Sequence of chain 1.A:
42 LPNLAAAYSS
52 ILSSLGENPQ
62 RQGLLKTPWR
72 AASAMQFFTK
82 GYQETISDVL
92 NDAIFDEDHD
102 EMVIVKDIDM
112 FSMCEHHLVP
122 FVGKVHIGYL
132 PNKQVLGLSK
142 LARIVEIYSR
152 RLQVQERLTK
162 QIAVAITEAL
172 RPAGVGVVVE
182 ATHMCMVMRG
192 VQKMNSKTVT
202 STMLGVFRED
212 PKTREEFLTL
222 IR

Binding-site contacts:
Ligand atom N7 contacts residue ZN1 of chain 1.LA at 3.4 Å.
Ligand atom O1A contacts residue ARG71 of chain 1.A at 3.3 Å (salt-bridge).
Ligand atom O2' contacts residue GLY138 of chain 1.F at 3.1 Å.
Ligand atom O2G contacts residue ARG144 of chain 1.F at 3.1 Å (salt-bridge).
Ligand atom O8 contacts residue ZN1 of chain 1.LA at 2.1 Å.
Ligand atom O3A contacts residue ARG71 of chain 1.A at 3.5 Å.
Ligand atom N7 contacts residue CYS115 of chain 1.J at 3.0 Å (h-bond).
Ligand atom O3B contacts residue LYS141 of chain 1.F at 3.3 Å (salt-bridge).
Ligand atom O2G contacts residue SER140 of chain 1.F at 2.6 Å (h-bond).
Ligand atom O2' contacts residue LEU139 of chain 1.F at 2.6 Å (h-bond).
Ligand atom C2 contacts residue GLU157 of chain 1.J at 3.5 Å.
Ligand atom C5' contacts residue ARG71 of chain 1.A at 3.3 Å.
Ligand atom N1 contacts residue GLU157 of chain 1.J at 3.2 Å (salt-bridge).
Ligand atom O1G contacts residue ARG190 of chain 1.J at 2.4 Å (salt-bridge).
Ligand atom N3 contacts residue LEU139 of chain 1.F at 3.5 Å (h-bond).
Ligand atom O8 contacts residue CYS115 of chain 1.J at 3.3 Å (h-bond).
Ligand atom N9 contacts residue HIS117 of chain 1.J at 3.4 Å (h-bond).
Ligand atom O2G contacts residue LYS141 of chain 1.F at 3.3 Å (salt-bridge).
Ligand atom C4' contacts residue HIS117 of chain 1.J at 3.4 Å.
Ligand atom O3G contacts residue ARG144 of chain 1.F at 2.5 Å (salt-bridge).
Ligand atom O1B contacts residue HIS118 of chain 1.J at 2.3 Å (h-bond).
Ligand atom C8 contacts residue CYS115 of chain 1.J at 3.4 Å (hydrophobic).
Ligand atom C3' contacts residue LYS141 of chain 1.F at 3.5 Å.
Ligand atom PG contacts residue ARG144 of chain 1.F at 3.4 Å.
Ligand atom N2 contacts residue GLU157 of chain 1.J at 2.8 Å (salt-bridge).
Ligand atom O3' contacts residue SER140 of chain 1.F at 3.4 Å.
Ligand atom C8 contacts residue ZN1 of chain 1.LA at 3.1 Å.
Ligand atom C1' contacts residue HIS117 of chain 1.J at 3.4 Å.
Ligand atom O5' contacts residue LYS141 of chain 1.F at 3.1 Å (salt-bridge).
Ligand atom O8 contacts residue HIS118 of chain 1.J at 3.4 Å (h-bond).
Ligand atom O2' contacts residue SER140 of chain 1.F at 2.4 Å (h-bond).
Ligand atom O6 contacts residue HIS184 of chain 1.J at 3.4 Å.
Ligand atom O6 contacts residue GLN156 of chain 1.J at 2.9 Å (h-bond).
Ligand atom N1 contacts residue VAL155 of chain 1.J at 3.3 Å.
Ligand atom O3' contacts residue LYS141 of chain 1.F at 2.5 Å (salt-bridge).
Ligand atom O2A contacts residue LYS141 of chain 1.F at 3.0 Å (salt-bridge).
Ligand atom O8 contacts residue CYS186 of chain 1.J at 3.3 Å (h-bond).
Ligand atom O6 contacts residue VAL155 of chain 1.J at 3.3 Å.
Ligand atom O1G contacts residue HIS118 of chain 1.J at 3.5 Å (h-bond).
Ligand atom O4' contacts residue HIS117 of chain 1.J at 2.4 Å (h-bond).

The protein below binds the small molecule below.
Small molecule (SMILES): Nc1nc2c([nH]c(=O)n2[C@@H]2O[C@H](CO[P](=O)(O)O[P](=O)(O)OP(=O)(O)O)[C@@H](O)[C@H]2O)c(=O)[nH]1

Sequence of chain 1.F:
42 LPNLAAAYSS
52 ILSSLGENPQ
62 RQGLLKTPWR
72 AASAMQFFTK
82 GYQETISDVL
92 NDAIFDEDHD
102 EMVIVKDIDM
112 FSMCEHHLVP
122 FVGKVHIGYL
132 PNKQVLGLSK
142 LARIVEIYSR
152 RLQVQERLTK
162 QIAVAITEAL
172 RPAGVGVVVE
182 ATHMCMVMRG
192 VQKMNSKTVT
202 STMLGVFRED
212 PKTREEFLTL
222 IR

Sequence of chain 1.J:
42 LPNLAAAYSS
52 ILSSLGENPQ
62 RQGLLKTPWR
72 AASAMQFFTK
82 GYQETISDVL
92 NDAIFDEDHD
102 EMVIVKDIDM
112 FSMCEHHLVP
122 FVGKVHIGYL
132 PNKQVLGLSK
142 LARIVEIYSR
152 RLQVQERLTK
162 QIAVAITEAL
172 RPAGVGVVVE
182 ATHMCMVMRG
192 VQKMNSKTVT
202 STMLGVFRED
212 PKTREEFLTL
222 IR